Binding-site contacts:
Ligand atom C7 contacts residue LEU909 of chain 1.B at 4.3 Å (hydrophobic).
Ligand atom C3 contacts residue ASN704 of chain 1.B at 3.8 Å.
Ligand atom O7 contacts residue GLN1058 of chain 1.B at 4.3 Å.
Ligand atom O7 contacts residue ASN704 of chain 1.B at 4.0 Å.
Ligand atom C1 contacts residue GLN1058 of chain 1.B at 4.3 Å.
Ligand atom C5 contacts residue GLN913 of chain 1.B at 4.3 Å.
Ligand atom O5 contacts residue ASN704 of chain 1.B at 2.4 Å (h-bond).
Ligand atom O4 contacts residue LEU909 of chain 1.B at 4.2 Å.
Ligand atom C4 contacts residue ASN704 of chain 1.B at 4.2 Å.
Ligand atom C1 contacts residue ASN704 of chain 1.B at 1.4 Å.
Ligand atom C7 contacts residue ASN704 of chain 1.B at 3.6 Å.
Ligand atom C6 contacts residue GLN913 of chain 1.B at 4.2 Å.
Ligand atom C5 contacts residue ASN704 of chain 1.B at 3.6 Å.
Ligand atom C2 contacts residue ASN704 of chain 1.B at 2.5 Å.
Ligand atom N2 contacts residue ASN704 of chain 1.B at 2.9 Å (h-bond).
Ligand atom O7 contacts residue LEU909 of chain 1.B at 3.9 Å.
Ligand atom O5 contacts residue GLN1058 of chain 1.B at 4.0 Å.
Ligand atom O6 contacts residue GLN913 of chain 1.B at 3.5 Å (h-bond).
Ligand atom C5 contacts residue LEU909 of chain 1.B at 4.1 Å (hydrophobic).

A small-molecule ligand and the protein it binds are described below.
Small molecule (SMILES): CC(=O)N[C@H]1[C@H](O[C@H]2[C@H](O)[C@@H](NC(C)=O)CO[C@@H]2CO)O[C@H](CO)[C@@H](O)[C@@H]1O

Sequence of chain 1.B:
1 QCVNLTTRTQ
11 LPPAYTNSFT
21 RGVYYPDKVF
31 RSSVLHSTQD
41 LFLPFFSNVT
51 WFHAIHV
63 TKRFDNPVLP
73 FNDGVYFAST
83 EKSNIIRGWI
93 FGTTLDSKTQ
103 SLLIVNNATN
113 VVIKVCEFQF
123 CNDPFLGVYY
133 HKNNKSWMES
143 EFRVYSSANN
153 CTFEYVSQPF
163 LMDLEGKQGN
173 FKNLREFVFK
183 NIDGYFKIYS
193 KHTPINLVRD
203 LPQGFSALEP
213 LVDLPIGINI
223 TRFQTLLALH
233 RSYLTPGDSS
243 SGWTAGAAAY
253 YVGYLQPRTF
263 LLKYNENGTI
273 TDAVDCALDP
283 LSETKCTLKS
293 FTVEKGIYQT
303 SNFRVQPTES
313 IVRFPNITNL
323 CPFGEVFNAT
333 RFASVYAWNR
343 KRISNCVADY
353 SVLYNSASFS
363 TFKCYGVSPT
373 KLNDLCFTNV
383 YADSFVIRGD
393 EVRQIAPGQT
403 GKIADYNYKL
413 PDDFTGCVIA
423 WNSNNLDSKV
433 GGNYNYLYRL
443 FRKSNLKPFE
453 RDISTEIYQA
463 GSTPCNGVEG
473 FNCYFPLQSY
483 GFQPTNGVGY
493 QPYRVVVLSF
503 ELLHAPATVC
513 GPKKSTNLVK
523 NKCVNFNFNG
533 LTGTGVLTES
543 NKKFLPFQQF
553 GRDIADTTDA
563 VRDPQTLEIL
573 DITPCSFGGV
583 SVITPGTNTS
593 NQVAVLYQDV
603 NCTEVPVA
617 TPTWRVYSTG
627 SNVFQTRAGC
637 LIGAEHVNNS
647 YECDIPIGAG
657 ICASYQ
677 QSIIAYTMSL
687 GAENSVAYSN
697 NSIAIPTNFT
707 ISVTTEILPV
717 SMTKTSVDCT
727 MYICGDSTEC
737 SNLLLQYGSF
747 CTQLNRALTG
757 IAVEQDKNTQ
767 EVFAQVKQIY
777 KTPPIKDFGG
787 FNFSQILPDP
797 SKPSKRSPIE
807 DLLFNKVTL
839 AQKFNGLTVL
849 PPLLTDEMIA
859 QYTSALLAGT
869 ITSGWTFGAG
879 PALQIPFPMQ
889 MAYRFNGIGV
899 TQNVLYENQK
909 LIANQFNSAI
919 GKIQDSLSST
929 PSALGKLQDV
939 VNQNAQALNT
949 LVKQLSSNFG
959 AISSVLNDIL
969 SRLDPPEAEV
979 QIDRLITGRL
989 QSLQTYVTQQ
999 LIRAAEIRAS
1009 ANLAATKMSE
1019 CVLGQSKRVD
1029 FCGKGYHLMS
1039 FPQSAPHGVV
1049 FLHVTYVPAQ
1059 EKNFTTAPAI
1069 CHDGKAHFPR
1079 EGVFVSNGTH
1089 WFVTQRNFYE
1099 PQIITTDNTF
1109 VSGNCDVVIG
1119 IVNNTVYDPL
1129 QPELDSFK